Sequence of chain 1.A:
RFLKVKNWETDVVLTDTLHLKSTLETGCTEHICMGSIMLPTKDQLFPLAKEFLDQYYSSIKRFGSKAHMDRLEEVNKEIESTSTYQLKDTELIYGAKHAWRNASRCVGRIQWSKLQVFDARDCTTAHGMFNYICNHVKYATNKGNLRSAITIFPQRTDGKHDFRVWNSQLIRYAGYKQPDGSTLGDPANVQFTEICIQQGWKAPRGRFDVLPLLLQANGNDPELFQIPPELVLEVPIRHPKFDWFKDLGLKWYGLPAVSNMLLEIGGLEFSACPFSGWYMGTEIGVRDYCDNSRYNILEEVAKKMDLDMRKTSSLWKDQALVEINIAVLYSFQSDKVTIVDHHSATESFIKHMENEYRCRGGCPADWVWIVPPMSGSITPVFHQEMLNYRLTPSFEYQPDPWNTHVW

This protein binds this small molecule.
Small molecule (SMILES): Cc1cc(N)nc(C[C@@H]2CNC[C@@H]2OCCNCC(F)(F)c2cccc(F)c2F)c1

Binding-site contacts:
Ligand atom F22 contacts residue VAL271 of chain 1.A at 3.0 Å.
Ligand atom C23 contacts residue HEM1 of chain 1.C at 3.6 Å.
Ligand atom C03 contacts residue MET40 of chain 1.A at 3.6 Å (hydrophobic).
Ligand atom C03 contacts residue LEU41 of chain 1.A at 3.6 Å (hydrophobic).
Ligand atom C21 contacts residue GLU296 of chain 1.A at 3.4 Å.
Ligand atom C5' contacts residue H4B1 of chain 1.D at 3.1 Å.
Ligand atom F23 contacts residue HEM1 of chain 1.C at 3.3 Å.
Ligand atom F15 contacts residue GLU296 of chain 1.A at 2.5 Å.
Ligand atom F15 contacts residue HEM1 of chain 1.C at 2.6 Å.
Ligand atom N1' contacts residue HEM1 of chain 1.C at 2.9 Å (h-bond).
Ligand atom F23 contacts residue SER289 of chain 1.A at 3.7 Å.
Ligand atom N01 contacts residue HEM1 of chain 1.C at 2.6 Å (h-bond).
Ligand atom C02 contacts residue HEM1 of chain 1.C at 3.5 Å.
Ligand atom C26 contacts residue GLU296 of chain 1.A at 2.8 Å.
Ligand atom N02 contacts residue HEM1 of chain 1.C at 3.0 Å (h-bond).
Ligand atom C03 contacts residue TYR410 of chain 1.A at 3.5 Å (hydrophobic).
Ligand atom C25 contacts residue TRP291 of chain 1.A at 3.1 Å (hydrophobic).
Ligand atom C13 contacts residue GLU296 of chain 1.A at 3.5 Å.
Ligand atom N1' contacts residue H4B1 of chain 1.D at 2.6 Å (h-bond).
Ligand atom C02 contacts residue TYR410 of chain 1.A at 3.5 Å (hydrophobic).
Ligand atom C24 contacts residue HEM1 of chain 1.C at 3.3 Å.
Ligand atom C25 contacts residue HEM1 of chain 1.C at 3.5 Å.
Ligand atom O09 contacts residue HEM1 of chain 1.C at 3.0 Å (h-bond).
Ligand atom C08 contacts residue HEM1 of chain 1.C at 3.3 Å.
Ligand atom C3' contacts residue HEM1 of chain 1.C at 3.6 Å.
Ligand atom C07 contacts residue TRP10 of chain 1.B at 3.7 Å (hydrophobic).
Ligand atom C5' contacts residue HEM1 of chain 1.C at 3.5 Å.
Ligand atom C24 contacts residue TRP291 of chain 1.A at 3.3 Å (hydrophobic).
Ligand atom C2' contacts residue HEM1 of chain 1.C at 3.3 Å.
Ligand atom C04 contacts residue TYR410 of chain 1.A at 3.7 Å (hydrophobic).
Ligand atom F16 contacts residue VAL271 of chain 1.A at 3.3 Å.
Ligand atom N12 contacts residue HEM1 of chain 1.C at 3.7 Å.
Ligand atom N02 contacts residue TYR410 of chain 1.A at 3.6 Å.
Ligand atom F23 contacts residue GLY290 of chain 1.A at 3.1 Å.
Ligand atom C24 contacts residue PRO269 of chain 1.A at 3.6 Å (hydrophobic).
Ligand atom C06 contacts residue HEM1 of chain 1.C at 3.4 Å.
Ligand atom C5' contacts residue TRP382 of chain 1.A at 3.5 Å (hydrophobic).
Ligand atom C25 contacts residue GLU296 of chain 1.A at 3.2 Å.
Ligand atom C10 contacts residue GLN182 of chain 1.A at 3.5 Å.
Ligand atom C14 contacts residue GLU296 of chain 1.A at 3.2 Å.

Sequence of chain 1.B:
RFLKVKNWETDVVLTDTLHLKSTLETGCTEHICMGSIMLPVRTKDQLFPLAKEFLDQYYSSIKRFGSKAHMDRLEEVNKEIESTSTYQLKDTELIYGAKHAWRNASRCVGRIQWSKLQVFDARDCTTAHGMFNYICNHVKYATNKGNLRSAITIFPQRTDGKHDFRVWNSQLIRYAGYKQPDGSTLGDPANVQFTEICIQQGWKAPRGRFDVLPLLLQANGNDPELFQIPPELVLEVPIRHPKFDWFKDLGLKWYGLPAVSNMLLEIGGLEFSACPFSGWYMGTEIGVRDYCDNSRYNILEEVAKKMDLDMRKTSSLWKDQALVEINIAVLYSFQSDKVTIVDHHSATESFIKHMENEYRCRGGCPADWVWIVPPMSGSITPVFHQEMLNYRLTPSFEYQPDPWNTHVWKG